A protein and the small-molecule ligand that binds it are described below.
Small molecule (SMILES): O=c1[nH]cnc2c1ncn2[C@@H]1O[C@H](COP(=O)(O)O)[C@@H](O)[C@H]1O

Sequence of chain 1.G:
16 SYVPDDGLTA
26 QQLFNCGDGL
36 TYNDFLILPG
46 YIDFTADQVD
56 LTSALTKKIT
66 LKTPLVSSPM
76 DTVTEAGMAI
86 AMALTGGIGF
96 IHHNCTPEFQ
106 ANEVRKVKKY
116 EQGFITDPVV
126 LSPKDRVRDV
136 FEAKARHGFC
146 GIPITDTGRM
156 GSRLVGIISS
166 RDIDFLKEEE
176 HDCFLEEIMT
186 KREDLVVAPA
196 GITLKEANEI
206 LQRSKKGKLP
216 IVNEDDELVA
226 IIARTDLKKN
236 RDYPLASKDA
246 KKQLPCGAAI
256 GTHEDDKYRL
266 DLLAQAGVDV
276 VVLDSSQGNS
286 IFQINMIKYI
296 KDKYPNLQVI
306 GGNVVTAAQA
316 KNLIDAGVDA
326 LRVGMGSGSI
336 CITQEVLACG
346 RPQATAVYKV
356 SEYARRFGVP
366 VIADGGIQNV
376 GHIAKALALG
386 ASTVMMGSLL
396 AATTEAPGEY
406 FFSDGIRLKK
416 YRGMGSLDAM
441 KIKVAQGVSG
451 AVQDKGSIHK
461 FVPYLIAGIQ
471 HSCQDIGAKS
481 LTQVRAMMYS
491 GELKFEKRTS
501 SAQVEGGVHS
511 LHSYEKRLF

Binding-site contacts:
Ligand atom N3 contacts residue CYS336 of chain 1.G at 2.5 Å.
Ligand atom O3' contacts residue SER73 of chain 1.G at 2.6 Å (h-bond).
Ligand atom C5 contacts residue ILE335 of chain 1.G at 3.7 Å (hydrophobic).
Ligand atom P contacts residue SER334 of chain 1.G at 3.7 Å.
Ligand atom O2P contacts residue SER393 of chain 1.G at 3.0 Å (h-bond).
Ligand atom O3P contacts residue GLY333 of chain 1.G at 3.3 Å.
Ligand atom O2P contacts residue SER334 of chain 1.G at 3.6 Å.
Ligand atom C2' contacts residue ARG327 of chain 1.G at 3.3 Å.
Ligand atom C5 contacts residue NAD1 of chain 1.QA at 3.5 Å.
Ligand atom N3 contacts residue NAD1 of chain 1.QA at 3.5 Å.
Ligand atom C2 contacts residue NAD1 of chain 1.QA at 3.4 Å.
Ligand atom C2 contacts residue GLN446 of chain 1.G at 3.6 Å.
Ligand atom C4 contacts residue NAD1 of chain 1.QA at 3.5 Å.
Ligand atom O5' contacts residue GLY333 of chain 1.G at 3.7 Å.
Ligand atom O6 contacts residue MET419 of chain 1.G at 3.6 Å (h-bond).
Ligand atom O3' contacts residue ASP369 of chain 1.G at 3.2 Å (salt-bridge).
Ligand atom N1 contacts residue CYS336 of chain 1.G at 2.8 Å (h-bond).
Ligand atom O2' contacts residue ASP369 of chain 1.G at 2.2 Å (salt-bridge).
Ligand atom O1P contacts residue GLY370 of chain 1.G at 3.5 Å.
Ligand atom C8 contacts residue MET75 of chain 1.G at 3.4 Å (hydrophobic).
Ligand atom O6 contacts residue GLY420 of chain 1.G at 2.8 Å (h-bond).
Ligand atom O3P contacts residue SER334 of chain 1.G at 2.6 Å (h-bond).
Ligand atom N7 contacts residue MET419 of chain 1.G at 3.4 Å (h-bond).
Ligand atom C3' contacts residue ARG327 of chain 1.G at 3.6 Å.
Ligand atom C2' contacts residue ASP369 of chain 1.G at 3.5 Å.
Ligand atom O2' contacts residue ARG327 of chain 1.G at 3.1 Å (salt-bridge).
Ligand atom O6 contacts residue GLY447 of chain 1.G at 3.3 Å.
Ligand atom C6 contacts residue NAD1 of chain 1.QA at 3.4 Å.
Ligand atom O3' contacts residue ARG327 of chain 1.G at 3.0 Å (salt-bridge).
Ligand atom C2 contacts residue CYS336 of chain 1.G at 1.8 Å (hydrophobic).
Ligand atom O1P contacts residue GLY392 of chain 1.G at 3.2 Å (h-bond).
Ligand atom O3P contacts residue GLY371 of chain 1.G at 3.2 Å (h-bond).
Ligand atom O3' contacts residue MET390 of chain 1.G at 3.7 Å.
Ligand atom N1 contacts residue NAD1 of chain 1.QA at 3.3 Å.
Ligand atom O2P contacts residue GLY392 of chain 1.G at 3.6 Å.
Ligand atom N7 contacts residue NAD1 of chain 1.QA at 3.6 Å.
Ligand atom N1 contacts residue GLN446 of chain 1.G at 2.7 Å (h-bond).
Ligand atom O2P contacts residue TYR416 of chain 1.G at 3.3 Å (h-bond).
Ligand atom C3' contacts residue SER73 of chain 1.G at 3.3 Å.
Ligand atom O6 contacts residue NAD1 of chain 1.QA at 3.6 Å.